Sequence of chain 1.D:
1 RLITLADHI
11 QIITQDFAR

Binding-site contacts:
Ligand atom CAM contacts residue TRP70 of chain 1.C at 3.7 Å (hydrophobic).
Ligand atom CAL contacts residue SER77 of chain 1.C at 3.6 Å.
Ligand atom OAC contacts residue ARG121 of chain 1.C at 3.2 Å (salt-bridge).
Ligand atom CAG contacts residue SER77 of chain 1.C at 3.5 Å.
Ligand atom CBC contacts residue PHE73 of chain 1.C at 3.8 Å (hydrophobic).
Ligand atom CAS contacts residue PHE131 of chain 1.C at 3.3 Å (hydrophobic).
Ligand atom CAN contacts residue SER77 of chain 1.C at 3.4 Å.
Ligand atom CAP contacts residue PHE131 of chain 1.C at 3.8 Å (hydrophobic).
Ligand atom CAH contacts residue LEU114 of chain 1.C at 3.6 Å (hydrophobic).
Ligand atom CAJ contacts residue HIS8 of chain 1.D at 3.6 Å.
Ligand atom CAX contacts residue PHE73 of chain 1.C at 3.8 Å (hydrophobic).
Ligand atom CAJ contacts residue THR78 of chain 1.C at 3.7 Å.
Ligand atom CAR contacts residue CYS80 of chain 1.C at 3.6 Å (hydrophobic).
Ligand atom CAG contacts residue LEU114 of chain 1.C at 3.8 Å (hydrophobic).
Ligand atom CAQ contacts residue ILE115 of chain 1.C at 3.8 Å (hydrophobic).
Ligand atom CAW contacts residue SER132 of chain 1.C at 3.3 Å.
Ligand atom CAP contacts residue SER77 of chain 1.C at 3.4 Å.
Ligand atom CAK contacts residue SER74 of chain 1.C at 3.8 Å.
Ligand atom OAC contacts residue SER132 of chain 1.C at 2.5 Å (h-bond).
Ligand atom CAT contacts residue PHE147 of chain 1.C at 3.5 Å (hydrophobic).
Ligand atom CAO contacts residue LEU114 of chain 1.C at 3.5 Å (hydrophobic).
Ligand atom CAI contacts residue LEU5 of chain 1.D at 3.4 Å (hydrophobic).
Ligand atom CAU contacts residue PHE73 of chain 1.C at 3.5 Å (hydrophobic).
Ligand atom CAE contacts residue PHE73 of chain 1.C at 3.4 Å (hydrophobic).
Ligand atom CAF contacts residue PHE73 of chain 1.C at 3.7 Å (hydrophobic).
Ligand atom CAS contacts residue LEU76 of chain 1.C at 3.7 Å (hydrophobic).
Ligand atom CAN contacts residue LEU5 of chain 1.D at 3.7 Å (hydrophobic).
Ligand atom CAQ contacts residue PHE147 of chain 1.C at 3.5 Å (hydrophobic).
Ligand atom CAT contacts residue ILE115 of chain 1.C at 3.7 Å (hydrophobic).
Ligand atom CBB contacts residue CYS80 of chain 1.C at 3.8 Å (hydrophobic).
Ligand atom CAO contacts residue ILE118 of chain 1.C at 3.7 Å (hydrophobic).
Ligand atom OAD contacts residue SER132 of chain 1.C at 2.9 Å (h-bond).
Ligand atom OAD contacts residue PHE131 of chain 1.C at 3.5 Å.
Ligand atom CAY contacts residue LEU5 of chain 1.D at 3.7 Å (hydrophobic).
Ligand atom OAC contacts residue PHE44 of chain 1.C at 3.3 Å.
Ligand atom CAF contacts residue LEU5 of chain 1.D at 3.8 Å (hydrophobic).
Ligand atom CAB contacts residue PHE147 of chain 1.C at 3.8 Å (hydrophobic).
Ligand atom CAX contacts residue LEU5 of chain 1.D at 3.8 Å (hydrophobic).
Ligand atom CAY contacts residue SER77 of chain 1.C at 3.7 Å.
Ligand atom CAL contacts residue ILE81 of chain 1.C at 3.6 Å (hydrophobic).

A protein and the small-molecule ligand that binds it are described below.
Small molecule (SMILES): CC1(C)CC=C(C#Cc2ccccc2)c2cc(/C=C/c3ccc(C(=O)O)cc3)ccc21

Sequence of chain 1.C:
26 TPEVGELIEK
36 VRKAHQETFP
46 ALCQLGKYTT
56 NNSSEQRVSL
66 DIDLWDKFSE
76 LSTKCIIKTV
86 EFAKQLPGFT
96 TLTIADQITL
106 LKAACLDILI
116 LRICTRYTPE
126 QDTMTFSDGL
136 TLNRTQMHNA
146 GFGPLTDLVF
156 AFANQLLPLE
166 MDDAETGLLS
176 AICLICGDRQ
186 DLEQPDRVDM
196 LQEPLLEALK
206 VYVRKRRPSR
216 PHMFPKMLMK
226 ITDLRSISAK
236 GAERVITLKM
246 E